The protein below binds the small molecule below.
Small molecule (SMILES): N[C@@H](Cc1ccccc1)C(=O)O

Sequence of chain 1.GB:
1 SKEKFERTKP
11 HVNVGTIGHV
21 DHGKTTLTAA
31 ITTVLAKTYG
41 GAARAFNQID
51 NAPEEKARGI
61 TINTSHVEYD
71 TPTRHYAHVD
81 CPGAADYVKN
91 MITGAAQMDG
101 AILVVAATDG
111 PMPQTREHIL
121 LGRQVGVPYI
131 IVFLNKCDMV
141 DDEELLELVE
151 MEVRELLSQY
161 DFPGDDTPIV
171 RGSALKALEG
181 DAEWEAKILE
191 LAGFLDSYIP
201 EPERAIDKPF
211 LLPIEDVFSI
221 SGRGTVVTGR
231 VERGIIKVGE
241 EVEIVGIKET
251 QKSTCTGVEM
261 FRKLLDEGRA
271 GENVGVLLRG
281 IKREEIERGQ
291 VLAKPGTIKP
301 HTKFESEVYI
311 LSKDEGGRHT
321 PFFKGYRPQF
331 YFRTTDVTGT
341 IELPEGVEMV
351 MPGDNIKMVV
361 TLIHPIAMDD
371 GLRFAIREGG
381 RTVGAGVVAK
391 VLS

Binding-site contacts:
Ligand atom CZ contacts residue PHE218 of chain 1.GB at 3.6 Å (hydrophobic).
Ligand atom CE1 contacts residue HIS66 of chain 1.GB at 3.9 Å.
Ligand atom CD2 contacts residue THR228 of chain 1.GB at 3.8 Å.
Ligand atom N contacts residue PHE261 of chain 1.GB at 4.3 Å.
Ligand atom CB contacts residue ASN273 of chain 1.GB at 4.0 Å.
Ligand atom CG contacts residue HIS66 of chain 1.GB at 3.3 Å.
Ligand atom CE2 contacts residue THR228 of chain 1.GB at 4.3 Å.
Ligand atom N contacts residue ASN273 of chain 1.GB at 3.1 Å (h-bond).
Ligand atom CZ contacts residue HIS66 of chain 1.GB at 4.0 Å.
Ligand atom O contacts residue PHE261 of chain 1.GB at 3.5 Å.
Ligand atom CA contacts residue ASN273 of chain 1.GB at 4.1 Å.
Ligand atom CB contacts residue HIS66 of chain 1.GB at 3.6 Å.
Ligand atom CE2 contacts residue PHE218 of chain 1.GB at 3.5 Å (hydrophobic).
Ligand atom O contacts residue ARG262 of chain 1.GB at 4.0 Å.
Ligand atom CD2 contacts residue PHE218 of chain 1.GB at 4.3 Å (hydrophobic).
Ligand atom CD1 contacts residue HIS66 of chain 1.GB at 3.5 Å.
Ligand atom CD2 contacts residue HIS66 of chain 1.GB at 3.4 Å.
Ligand atom CE2 contacts residue HIS66 of chain 1.GB at 3.7 Å.
Ligand atom C contacts residue PHE261 of chain 1.GB at 3.6 Å (hydrophobic).
Ligand atom N contacts residue GLY275 of chain 1.GB at 4.2 Å.
Ligand atom N contacts residue VAL274 of chain 1.GB at 3.7 Å.